A protein and the small-molecule ligand that binds it are described below.
Small molecule (SMILES): OC[C@H]1O[C@@H](O)[C@H](O)[C@@H](O)[C@@H]1O

Sequence of chain 1.A:
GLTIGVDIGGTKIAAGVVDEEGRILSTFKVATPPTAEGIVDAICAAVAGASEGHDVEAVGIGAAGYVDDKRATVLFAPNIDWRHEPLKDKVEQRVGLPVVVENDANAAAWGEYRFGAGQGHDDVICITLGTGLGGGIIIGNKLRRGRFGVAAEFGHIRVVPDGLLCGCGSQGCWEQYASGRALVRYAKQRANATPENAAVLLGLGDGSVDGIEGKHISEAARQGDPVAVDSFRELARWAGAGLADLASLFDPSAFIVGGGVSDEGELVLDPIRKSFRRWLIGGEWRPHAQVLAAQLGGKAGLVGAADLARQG

Binding-site contacts:
Ligand atom C3 contacts residue GLU154 of chain 1.A at 3.3 Å.
Ligand atom C1 contacts residue GLU176 of chain 1.A at 3.2 Å.
Ligand atom O5 contacts residue GLU176 of chain 1.A at 3.7 Å.
Ligand atom C6 contacts residue LEU134 of chain 1.A at 4.0 Å (hydrophobic).
Ligand atom O6 contacts residue ALA65 of chain 1.A at 3.3 Å.
Ligand atom O4 contacts residue ASP105 of chain 1.A at 2.6 Å (salt-bridge).
Ligand atom O3 contacts residue GLY66 of chain 1.A at 3.2 Å.
Ligand atom O2 contacts residue GLU154 of chain 1.A at 2.7 Å (salt-bridge).
Ligand atom O5 contacts residue LEU134 of chain 1.A at 3.9 Å.
Ligand atom O1 contacts residue PRO79 of chain 1.A at 3.0 Å.
Ligand atom O4 contacts residue ASN104 of chain 1.A at 3.2 Å (h-bond).
Ligand atom O1 contacts residue HIS157 of chain 1.A at 3.5 Å (h-bond).
Ligand atom C6 contacts residue ASP105 of chain 1.A at 3.4 Å.
Ligand atom O2 contacts residue PRO79 of chain 1.A at 3.4 Å.
Ligand atom O4 contacts residue ALA106 of chain 1.A at 3.9 Å.
Ligand atom O3 contacts residue ASN104 of chain 1.A at 2.9 Å (h-bond).
Ligand atom C2 contacts residue PRO79 of chain 1.A at 3.8 Å (hydrophobic).
Ligand atom C2 contacts residue HIS157 of chain 1.A at 3.9 Å.
Ligand atom C1 contacts residue PRO79 of chain 1.A at 3.9 Å (hydrophobic).
Ligand atom O6 contacts residue ASP105 of chain 1.A at 2.7 Å (salt-bridge).
Ligand atom O2 contacts residue HIS157 of chain 1.A at 2.9 Å (h-bond).
Ligand atom C1 contacts residue LEU134 of chain 1.A at 3.7 Å (hydrophobic).
Ligand atom O3 contacts residue GLU154 of chain 1.A at 2.7 Å (salt-bridge).
Ligand atom C5 contacts residue GLY135 of chain 1.A at 3.6 Å.
Ligand atom O4 contacts residue GLY135 of chain 1.A at 3.5 Å.
Ligand atom C6 contacts residue THR129 of chain 1.A at 4.1 Å.
Ligand atom C6 contacts residue GLY135 of chain 1.A at 3.6 Å.
Ligand atom O5 contacts residue GLY133 of chain 1.A at 3.9 Å.
Ligand atom C4 contacts residue ASP105 of chain 1.A at 3.3 Å.
Ligand atom O3 contacts residue TYR67 of chain 1.A at 4.0 Å.
Ligand atom C3 contacts residue ASN104 of chain 1.A at 3.9 Å.
Ligand atom C2 contacts residue GLU154 of chain 1.A at 3.6 Å.
Ligand atom O1 contacts residue ASN80 of chain 1.A at 3.3 Å (h-bond).
Ligand atom O2 contacts residue TYR67 of chain 1.A at 3.8 Å.
Ligand atom C4 contacts residue ASN104 of chain 1.A at 3.9 Å.
Ligand atom O1 contacts residue GLU176 of chain 1.A at 2.6 Å (salt-bridge).
Ligand atom O3 contacts residue ALA65 of chain 1.A at 3.8 Å.
Ligand atom C5 contacts residue LEU134 of chain 1.A at 3.5 Å (hydrophobic).
Ligand atom C1 contacts residue HIS157 of chain 1.A at 3.8 Å.
Ligand atom C4 contacts residue ALA65 of chain 1.A at 4.0 Å (hydrophobic).